Sequence of chain 1.A:
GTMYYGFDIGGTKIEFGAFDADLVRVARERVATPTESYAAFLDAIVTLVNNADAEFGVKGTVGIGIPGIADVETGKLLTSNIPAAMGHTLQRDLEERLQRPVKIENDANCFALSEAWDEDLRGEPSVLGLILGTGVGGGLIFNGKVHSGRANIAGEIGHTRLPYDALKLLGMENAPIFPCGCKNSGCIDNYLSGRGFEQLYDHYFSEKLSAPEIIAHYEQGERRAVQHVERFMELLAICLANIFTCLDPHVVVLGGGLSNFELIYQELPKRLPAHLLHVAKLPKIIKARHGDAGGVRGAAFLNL

A protein and the small-molecule ligand that binds it are described below.
Small molecule (SMILES): CC(=O)N[C@@H]1[C@@H](O)[C@H](O)[C@@H](CO)O[C@@H]1O

Binding-site contacts:
Ligand atom C6 contacts residue VAL249 of chain 1.B at 3.8 Å (hydrophobic).
Ligand atom O3 contacts residue GLY181 of chain 1.B at 2.8 Å (h-bond).
Ligand atom O7 contacts residue GLY181 of chain 1.B at 3.7 Å.
Ligand atom O3 contacts residue ASN219 of chain 1.B at 2.8 Å (h-bond).
Ligand atom O5 contacts residue GLY248 of chain 1.B at 3.8 Å.
Ligand atom O1 contacts residue GLU269 of chain 1.B at 4.0 Å.
Ligand atom O3 contacts residue GLU269 of chain 1.B at 2.6 Å (salt-bridge).
Ligand atom O4 contacts residue GLY250 of chain 1.B at 3.5 Å.
Ligand atom C6 contacts residue ASP220 of chain 1.B at 3.6 Å.
Ligand atom C6 contacts residue GLY250 of chain 1.B at 3.6 Å.
Ligand atom O1 contacts residue VAL249 of chain 1.B at 3.1 Å (h-bond).
Ligand atom O6 contacts residue PRO180 of chain 1.B at 3.8 Å.
Ligand atom C3 contacts residue GLU269 of chain 1.B at 3.3 Å.
Ligand atom C3 contacts residue ASN219 of chain 1.B at 3.9 Å.
Ligand atom O3 contacts residue ASP220 of chain 1.B at 4.1 Å.
Ligand atom C6 contacts residue GLY248 of chain 1.B at 3.8 Å.
Ligand atom C7 contacts residue HIS272 of chain 1.B at 3.4 Å.
Ligand atom O5 contacts residue ASP302 of chain 1.B at 3.7 Å.
Ligand atom C4 contacts residue ASP220 of chain 1.B at 3.2 Å.
Ligand atom O4 contacts residue ASP220 of chain 1.B at 2.6 Å (salt-bridge).
Ligand atom O4 contacts residue ASN219 of chain 1.B at 3.5 Å (h-bond).
Ligand atom N2 contacts residue HIS272 of chain 1.B at 3.2 Å (h-bond).
Ligand atom N2 contacts residue GLU269 of chain 1.B at 2.9 Å (salt-bridge).
Ligand atom C5 contacts residue GLY250 of chain 1.B at 3.7 Å.
Ligand atom C7 contacts residue GLU269 of chain 1.B at 3.8 Å.
Ligand atom C7 contacts residue GLY181 of chain 1.B at 3.9 Å.
Ligand atom O1 contacts residue HIS272 of chain 1.B at 3.0 Å (h-bond).
Ligand atom C1 contacts residue HIS272 of chain 1.B at 3.8 Å.
Ligand atom C8 contacts residue HIS272 of chain 1.B at 3.5 Å.
Ligand atom O3 contacts residue PRO180 of chain 1.B at 3.9 Å.
Ligand atom C2 contacts residue GLU269 of chain 1.B at 3.7 Å.
Ligand atom O4 contacts residue ALA221 of chain 1.B at 3.8 Å.
Ligand atom C2 contacts residue GLY181 of chain 1.B at 3.7 Å.
Ligand atom C5 contacts residue VAL249 of chain 1.B at 3.5 Å (hydrophobic).
Ligand atom C8 contacts residue GLU269 of chain 1.B at 3.7 Å.
Ligand atom O5 contacts residue VAL249 of chain 1.B at 4.0 Å.
Ligand atom O1 contacts residue ASP302 of chain 1.B at 2.6 Å (salt-bridge).
Ligand atom C1 contacts residue ASP302 of chain 1.B at 3.4 Å.
Ligand atom O6 contacts residue ASP220 of chain 1.B at 2.7 Å (salt-bridge).
Ligand atom C3 contacts residue GLY181 of chain 1.B at 3.7 Å.

Sequence of chain 1.B:
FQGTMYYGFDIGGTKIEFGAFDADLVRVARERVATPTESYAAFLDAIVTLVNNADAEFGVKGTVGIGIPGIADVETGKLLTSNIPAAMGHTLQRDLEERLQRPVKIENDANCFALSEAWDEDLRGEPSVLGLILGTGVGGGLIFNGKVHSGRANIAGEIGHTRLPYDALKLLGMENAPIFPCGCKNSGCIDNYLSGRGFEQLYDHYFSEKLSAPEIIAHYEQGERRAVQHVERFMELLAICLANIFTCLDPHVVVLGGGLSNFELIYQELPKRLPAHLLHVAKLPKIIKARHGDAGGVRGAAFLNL